Binding-site contacts:
Ligand atom CAJ contacts residue LEU529 of chain 1.D at 3.9 Å (hydrophobic).
Ligand atom OAH contacts residue TRP647 of chain 1.A at 4.1 Å.
Ligand atom CBB contacts residue LEU375 of chain 1.A at 4.2 Å (hydrophobic).
Ligand atom CAL contacts residue PHE364 of chain 1.A at 4.1 Å (hydrophobic).
Ligand atom CAX contacts residue TRP315 of chain 1.A at 4.4 Å (hydrophobic).
Ligand atom CAV contacts residue ALA499 of chain 1.A at 3.7 Å (hydrophobic).
Ligand atom OAF contacts residue TYR316 of chain 1.A at 3.7 Å.
Ligand atom OAH contacts residue TYR316 of chain 1.A at 4.3 Å.
Ligand atom CAK contacts residue PHE497 of chain 1.A at 4.0 Å (hydrophobic).
Ligand atom CAQ contacts residue PHE497 of chain 1.A at 3.6 Å (hydrophobic).
Ligand atom CAC contacts residue LEU375 of chain 1.A at 4.3 Å (hydrophobic).
Ligand atom CAZ contacts residue LEU496 of chain 1.A at 4.0 Å (hydrophobic).
Ligand atom CAV contacts residue ASN500 of chain 1.A at 4.0 Å.
Ligand atom CAO contacts residue LEU526 of chain 1.D at 4.3 Å (hydrophobic).
Ligand atom CAI contacts residue LEU496 of chain 1.A at 3.5 Å (hydrophobic).
Ligand atom CAV contacts residue PHE367 of chain 1.A at 4.3 Å (hydrophobic).
Ligand atom OAH contacts residue ALA499 of chain 1.A at 3.6 Å.
Ligand atom CBA contacts residue LEU529 of chain 1.D at 4.4 Å (hydrophobic).
Ligand atom OAW contacts residue PHE367 of chain 1.A at 4.3 Å.
Ligand atom CBA contacts residue CYS525 of chain 1.D at 4.2 Å (hydrophobic).
Ligand atom CAI contacts residue ASN500 of chain 1.A at 4.1 Å.
Ligand atom CBC contacts residue ASN500 of chain 1.A at 4.1 Å.
Ligand atom CAV contacts residue LEU496 of chain 1.A at 4.0 Å (hydrophobic).
Ligand atom CAD contacts residue THR371 of chain 1.A at 3.8 Å.
Ligand atom CAL contacts residue TYR316 of chain 1.A at 3.3 Å (hydrophobic).
Ligand atom CBB contacts residue LEU493 of chain 1.A at 4.2 Å (hydrophobic).
Ligand atom CAK contacts residue LEU503 of chain 1.A at 4.3 Å (hydrophobic).
Ligand atom CAO contacts residue LEU493 of chain 1.A at 4.1 Å (hydrophobic).
Ligand atom CAD contacts residue PHE367 of chain 1.A at 4.1 Å (hydrophobic).
Ligand atom CAE contacts residue LEU493 of chain 1.A at 4.0 Å (hydrophobic).
Ligand atom CAB contacts residue PHE522 of chain 1.D at 4.2 Å (hydrophobic).
Ligand atom CAB contacts residue CYS525 of chain 1.D at 3.7 Å (hydrophobic).
Ligand atom OAF contacts residue ALA499 of chain 1.A at 2.9 Å (h-bond).
Ligand atom CAX contacts residue ALA499 of chain 1.A at 3.5 Å (hydrophobic).
Ligand atom CAE contacts residue LEU375 of chain 1.A at 3.8 Å (hydrophobic).
Ligand atom OAW contacts residue ALA499 of chain 1.A at 4.0 Å.
Ligand atom CAX contacts residue TYR316 of chain 1.A at 3.6 Å (hydrophobic).
Ligand atom OAH contacts residue TRP315 of chain 1.A at 3.7 Å.
Ligand atom CAM contacts residue PHE364 of chain 1.A at 3.6 Å (hydrophobic).
Ligand atom CAK contacts residue LEU496 of chain 1.A at 4.1 Å (hydrophobic).

Sequence of chain 1.D:
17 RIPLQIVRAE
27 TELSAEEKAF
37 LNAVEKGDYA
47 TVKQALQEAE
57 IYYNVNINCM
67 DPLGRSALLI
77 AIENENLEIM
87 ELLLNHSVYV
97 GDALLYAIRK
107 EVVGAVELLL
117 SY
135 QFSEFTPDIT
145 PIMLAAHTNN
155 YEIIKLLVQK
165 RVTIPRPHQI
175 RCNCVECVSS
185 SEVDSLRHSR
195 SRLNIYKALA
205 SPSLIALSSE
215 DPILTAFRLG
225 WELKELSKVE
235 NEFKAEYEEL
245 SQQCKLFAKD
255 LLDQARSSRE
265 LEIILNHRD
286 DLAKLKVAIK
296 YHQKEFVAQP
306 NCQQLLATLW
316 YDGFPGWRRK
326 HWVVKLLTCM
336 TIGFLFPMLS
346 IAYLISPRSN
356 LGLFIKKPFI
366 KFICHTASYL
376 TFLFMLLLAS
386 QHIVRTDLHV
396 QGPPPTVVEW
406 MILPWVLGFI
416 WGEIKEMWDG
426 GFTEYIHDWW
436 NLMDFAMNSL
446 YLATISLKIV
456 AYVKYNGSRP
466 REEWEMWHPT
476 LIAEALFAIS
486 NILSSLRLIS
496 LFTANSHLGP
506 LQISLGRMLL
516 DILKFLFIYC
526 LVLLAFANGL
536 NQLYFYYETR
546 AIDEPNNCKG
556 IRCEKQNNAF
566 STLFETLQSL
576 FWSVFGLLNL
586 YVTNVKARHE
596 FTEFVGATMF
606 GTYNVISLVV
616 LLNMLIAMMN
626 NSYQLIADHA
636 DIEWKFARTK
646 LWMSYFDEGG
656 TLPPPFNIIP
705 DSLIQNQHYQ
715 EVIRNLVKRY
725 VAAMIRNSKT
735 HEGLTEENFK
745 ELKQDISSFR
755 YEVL

This protein binds this small molecule.
Small molecule (SMILES): CC(C)CCC[C@@H](C)[C@H]1CC[C@H]2[C@@H]3CC=C4C[C@@H](OC(=O)CCC(=O)O)CC[C@]4(C)[C@H]3CC[C@]12C

Sequence of chain 1.A:
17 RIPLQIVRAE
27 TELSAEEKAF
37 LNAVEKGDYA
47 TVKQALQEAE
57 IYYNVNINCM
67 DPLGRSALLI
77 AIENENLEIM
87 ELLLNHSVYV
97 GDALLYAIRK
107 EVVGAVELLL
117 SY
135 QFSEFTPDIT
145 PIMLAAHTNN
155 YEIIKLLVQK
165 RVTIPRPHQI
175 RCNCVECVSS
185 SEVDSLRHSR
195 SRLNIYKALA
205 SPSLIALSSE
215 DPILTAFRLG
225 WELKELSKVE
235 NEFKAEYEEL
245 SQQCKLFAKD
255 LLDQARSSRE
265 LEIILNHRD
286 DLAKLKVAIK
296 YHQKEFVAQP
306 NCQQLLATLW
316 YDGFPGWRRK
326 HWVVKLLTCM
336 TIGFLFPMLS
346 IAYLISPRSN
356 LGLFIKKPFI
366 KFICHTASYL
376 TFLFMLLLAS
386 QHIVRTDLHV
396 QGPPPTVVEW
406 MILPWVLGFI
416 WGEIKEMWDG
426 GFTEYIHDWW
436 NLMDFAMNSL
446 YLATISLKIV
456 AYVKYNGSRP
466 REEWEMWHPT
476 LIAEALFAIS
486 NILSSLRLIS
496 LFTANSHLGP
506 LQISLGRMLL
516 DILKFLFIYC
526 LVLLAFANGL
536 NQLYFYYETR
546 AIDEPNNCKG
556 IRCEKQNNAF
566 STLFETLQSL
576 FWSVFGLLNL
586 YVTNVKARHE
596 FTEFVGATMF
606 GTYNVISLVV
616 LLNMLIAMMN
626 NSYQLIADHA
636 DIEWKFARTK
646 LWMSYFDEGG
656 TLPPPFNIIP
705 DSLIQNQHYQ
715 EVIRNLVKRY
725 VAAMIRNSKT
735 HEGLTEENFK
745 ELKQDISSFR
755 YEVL